The small molecule below binds the protein below.
Small molecule (SMILES): CC(C)=CCC/C(C)=C/CC/C(C)=C/CO[P](=O)(O)OP(=O)(O)O

Binding-site contacts:
Ligand atom C14 contacts residue TYR200 of chain 1.B at 3.8 Å (hydrophobic).
Ligand atom C7 contacts residue HIS266 of chain 1.B at 3.9 Å.
Ligand atom C10 contacts residue TRP329 of chain 1.B at 3.3 Å (hydrophobic).
Ligand atom C2 contacts residue TYR159 of chain 1.A at 3.6 Å (hydrophobic).
Ligand atom C14 contacts residue CYS272 of chain 1.B at 3.5 Å (hydrophobic).
Ligand atom PB contacts residue TYR326 of chain 1.B at 3.3 Å.
Ligand atom O1B contacts residue LYS320 of chain 1.B at 2.8 Å (salt-bridge).
Ligand atom C15 contacts residue XOA1 of chain 1.IB at 3.4 Å.
Ligand atom O3A contacts residue TYR326 of chain 1.B at 3.3 Å (h-bond).
Ligand atom C4 contacts residue TYR159 of chain 1.A at 3.8 Å (hydrophobic).
Ligand atom C12 contacts residue CYS272 of chain 1.B at 3.7 Å (hydrophobic).
Ligand atom C10 contacts residue TYR409 of chain 1.B at 3.9 Å (hydrophobic).
Ligand atom O2B contacts residue HIS266 of chain 1.B at 2.9 Å (h-bond).
Ligand atom C8 contacts residue GLY268 of chain 1.B at 3.5 Å.
Ligand atom C10 contacts residue GLY268 of chain 1.B at 3.5 Å.
Ligand atom C5 contacts residue XOA1 of chain 1.IB at 3.5 Å.
Ligand atom O1 contacts residue XOA1 of chain 1.IB at 3.5 Å.
Ligand atom C7 contacts residue XOA1 of chain 1.IB at 3.7 Å.
Ligand atom C4 contacts residue TYR123 of chain 1.A at 3.2 Å (hydrophobic).
Ligand atom O1A contacts residue EDO1 of chain 1.C at 3.0 Å (h-bond).
Ligand atom O1 contacts residue EDO1 of chain 1.C at 3.6 Å.
Ligand atom C10 contacts residue XOA1 of chain 1.IB at 3.8 Å.
Ligand atom O3B contacts residue TYR326 of chain 1.B at 2.7 Å (h-bond).
Ligand atom O1A contacts residue ARG317 of chain 1.B at 3.0 Å (salt-bridge).
Ligand atom C12 contacts residue ARG197 of chain 1.B at 3.8 Å.
Ligand atom C2 contacts residue EDO1 of chain 1.C at 3.6 Å.
Ligand atom O2B contacts residue ARG317 of chain 1.B at 2.9 Å (salt-bridge).
Ligand atom O2B contacts residue TYR326 of chain 1.B at 3.5 Å (h-bond).
Ligand atom C5 contacts residue HIS266 of chain 1.B at 3.6 Å.
Ligand atom O1A contacts residue LYS320 of chain 1.B at 3.9 Å.
Ligand atom C12 contacts residue TRP329 of chain 1.B at 3.5 Å (hydrophobic).
Ligand atom C4 contacts residue TYR269 of chain 1.B at 3.1 Å (hydrophobic).
Ligand atom C11 contacts residue XOA1 of chain 1.IB at 3.7 Å.
Ligand atom C8 contacts residue XOA1 of chain 1.IB at 3.7 Å.
Ligand atom C6 contacts residue TYR123 of chain 1.A at 3.7 Å (hydrophobic).
Ligand atom C6 contacts residue TYR269 of chain 1.B at 3.8 Å (hydrophobic).
Ligand atom PA contacts residue EDO1 of chain 1.C at 3.8 Å.
Ligand atom C9 contacts residue GLY268 of chain 1.B at 3.9 Å.
Ligand atom C1 contacts residue HIS266 of chain 1.B at 3.4 Å.
Ligand atom C13 contacts residue TRP329 of chain 1.B at 3.7 Å (hydrophobic).

Sequence of chain 1.A:
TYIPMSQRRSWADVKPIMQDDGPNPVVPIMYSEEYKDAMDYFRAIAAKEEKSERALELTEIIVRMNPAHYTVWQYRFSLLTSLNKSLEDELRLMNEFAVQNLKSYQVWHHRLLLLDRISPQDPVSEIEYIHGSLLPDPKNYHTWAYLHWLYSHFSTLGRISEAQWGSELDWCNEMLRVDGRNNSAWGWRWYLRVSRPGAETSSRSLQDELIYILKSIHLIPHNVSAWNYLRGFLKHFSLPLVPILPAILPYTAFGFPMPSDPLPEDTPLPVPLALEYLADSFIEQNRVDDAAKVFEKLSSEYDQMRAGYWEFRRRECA

Sequence of chain 1.B:
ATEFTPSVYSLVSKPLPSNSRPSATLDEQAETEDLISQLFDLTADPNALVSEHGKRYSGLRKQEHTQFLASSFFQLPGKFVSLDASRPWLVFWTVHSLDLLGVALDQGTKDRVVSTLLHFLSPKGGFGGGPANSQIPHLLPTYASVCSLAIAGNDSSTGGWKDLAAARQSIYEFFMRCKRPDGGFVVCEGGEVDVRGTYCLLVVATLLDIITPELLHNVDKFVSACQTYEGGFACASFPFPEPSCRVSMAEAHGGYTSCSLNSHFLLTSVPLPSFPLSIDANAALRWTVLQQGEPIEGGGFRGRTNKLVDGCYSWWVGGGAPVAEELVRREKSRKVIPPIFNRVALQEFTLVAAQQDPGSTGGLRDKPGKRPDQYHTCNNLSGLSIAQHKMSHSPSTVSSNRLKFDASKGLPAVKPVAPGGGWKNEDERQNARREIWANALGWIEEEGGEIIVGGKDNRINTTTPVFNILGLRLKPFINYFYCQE